Sequence of chain 1.B:
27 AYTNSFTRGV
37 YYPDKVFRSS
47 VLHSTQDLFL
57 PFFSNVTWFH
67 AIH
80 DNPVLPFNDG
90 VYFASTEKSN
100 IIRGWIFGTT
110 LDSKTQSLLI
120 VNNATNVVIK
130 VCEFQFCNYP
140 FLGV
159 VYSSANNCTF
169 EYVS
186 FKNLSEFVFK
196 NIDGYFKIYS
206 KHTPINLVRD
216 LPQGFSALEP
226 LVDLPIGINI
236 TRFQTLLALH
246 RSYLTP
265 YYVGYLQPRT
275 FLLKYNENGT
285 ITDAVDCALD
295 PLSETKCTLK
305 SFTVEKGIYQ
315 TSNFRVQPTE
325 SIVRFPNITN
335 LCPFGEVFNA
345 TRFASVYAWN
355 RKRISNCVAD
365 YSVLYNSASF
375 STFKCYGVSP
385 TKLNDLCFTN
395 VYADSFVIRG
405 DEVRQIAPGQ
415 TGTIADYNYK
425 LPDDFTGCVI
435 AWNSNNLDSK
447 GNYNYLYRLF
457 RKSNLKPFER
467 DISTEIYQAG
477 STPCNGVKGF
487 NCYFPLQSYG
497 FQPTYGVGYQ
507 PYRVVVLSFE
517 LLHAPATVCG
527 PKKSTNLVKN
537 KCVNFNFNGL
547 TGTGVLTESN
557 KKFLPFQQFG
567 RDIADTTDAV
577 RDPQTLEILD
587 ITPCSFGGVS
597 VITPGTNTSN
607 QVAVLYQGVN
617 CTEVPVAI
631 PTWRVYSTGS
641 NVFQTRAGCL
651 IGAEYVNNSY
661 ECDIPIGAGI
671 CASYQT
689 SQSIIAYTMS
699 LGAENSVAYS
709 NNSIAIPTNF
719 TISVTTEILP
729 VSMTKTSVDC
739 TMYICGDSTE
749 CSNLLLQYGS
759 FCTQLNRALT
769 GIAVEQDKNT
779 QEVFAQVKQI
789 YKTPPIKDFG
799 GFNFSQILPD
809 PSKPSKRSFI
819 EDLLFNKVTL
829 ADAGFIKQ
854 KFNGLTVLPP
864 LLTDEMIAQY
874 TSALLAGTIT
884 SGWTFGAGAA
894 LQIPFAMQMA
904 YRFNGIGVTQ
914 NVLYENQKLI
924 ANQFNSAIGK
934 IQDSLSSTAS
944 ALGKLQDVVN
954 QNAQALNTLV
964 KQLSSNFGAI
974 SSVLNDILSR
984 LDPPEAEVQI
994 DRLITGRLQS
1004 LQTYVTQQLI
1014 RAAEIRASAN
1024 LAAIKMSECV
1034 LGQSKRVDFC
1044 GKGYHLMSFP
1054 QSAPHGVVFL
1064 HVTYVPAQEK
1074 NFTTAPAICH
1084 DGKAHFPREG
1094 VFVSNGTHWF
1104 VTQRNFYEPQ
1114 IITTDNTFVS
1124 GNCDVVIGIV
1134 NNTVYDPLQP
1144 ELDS

A protein and the small-molecule ligand that binds it are described below.
Small molecule (SMILES): CC(=O)N[C@H]1[C@H](O[C@H]2[C@H](O)[C@@H](NC(C)=O)CO[C@@H]2CO)O[C@H](CO)[C@@H](O)[C@@H]1O

Binding-site contacts:
Ligand atom O5 contacts residue PHE1103 of chain 1.B at 3.5 Å.
Ligand atom C5 contacts residue PHE1103 of chain 1.B at 4.0 Å (hydrophobic).
Ligand atom C4 contacts residue ASN1098 of chain 1.B at 4.4 Å.
Ligand atom C5 contacts residue ASN1098 of chain 1.B at 3.8 Å.
Ligand atom O3 contacts residue THR1100 of chain 1.B at 4.0 Å.
Ligand atom C3 contacts residue ASN1098 of chain 1.B at 3.9 Å.
Ligand atom C2 contacts residue ASN1098 of chain 1.B at 2.6 Å.
Ligand atom N2 contacts residue THR1100 of chain 1.B at 3.4 Å.
Ligand atom O7 contacts residue ASN1098 of chain 1.B at 3.6 Å.
Ligand atom N2 contacts residue ASN1098 of chain 1.B at 2.9 Å (h-bond).
Ligand atom O6 contacts residue PHE1103 of chain 1.B at 4.0 Å.
Ligand atom C1 contacts residue HIS1101 of chain 1.B at 4.3 Å.
Ligand atom C8 contacts residue ASN1098 of chain 1.B at 3.4 Å.
Ligand atom C6 contacts residue HIS1101 of chain 1.B at 3.8 Å.
Ligand atom C1 contacts residue ASN1098 of chain 1.B at 1.6 Å.
Ligand atom C1 contacts residue PHE1103 of chain 1.B at 4.4 Å (hydrophobic).
Ligand atom C1 contacts residue THR1100 of chain 1.B at 3.9 Å.
Ligand atom C7 contacts residue THR1100 of chain 1.B at 4.5 Å.
Ligand atom C5 contacts residue HIS1101 of chain 1.B at 3.6 Å.
Ligand atom O5 contacts residue ASN1098 of chain 1.B at 2.6 Å (h-bond).
Ligand atom O5 contacts residue HIS1101 of chain 1.B at 4.0 Å.
Ligand atom C7 contacts residue ASN1098 of chain 1.B at 3.2 Å.
Ligand atom C2 contacts residue THR1100 of chain 1.B at 3.8 Å.
Ligand atom C6 contacts residue PHE1103 of chain 1.B at 3.7 Å (hydrophobic).
Ligand atom C3 contacts residue THR1100 of chain 1.B at 3.4 Å.